Binding-site contacts:
Ligand atom C8 contacts residue ASN165 of chain 1.C at 4.4 Å.
Ligand atom C5 contacts residue ASN165 of chain 1.C at 3.7 Å.
Ligand atom O6 contacts residue ASN164 of chain 1.C at 3.5 Å (h-bond).
Ligand atom C7 contacts residue ASN165 of chain 1.C at 3.2 Å.
Ligand atom O7 contacts residue ASN165 of chain 1.C at 3.2 Å (h-bond).
Ligand atom O6 contacts residue ASN165 of chain 1.C at 4.1 Å.
Ligand atom C3 contacts residue ASN165 of chain 1.C at 3.8 Å.
Ligand atom C2 contacts residue ASN165 of chain 1.C at 2.5 Å.
Ligand atom O5 contacts residue ASN164 of chain 1.C at 4.2 Å.
Ligand atom C4 contacts residue ASN165 of chain 1.C at 4.3 Å.
Ligand atom O5 contacts residue ASN165 of chain 1.C at 2.4 Å (h-bond).
Ligand atom O5 contacts residue GLU132 of chain 1.C at 3.9 Å.
Ligand atom C6 contacts residue ASN164 of chain 1.C at 3.9 Å.
Ligand atom C1 contacts residue GLU132 of chain 1.C at 3.4 Å.
Ligand atom N2 contacts residue ASN165 of chain 1.C at 2.9 Å (h-bond).
Ligand atom C1 contacts residue ASN165 of chain 1.C at 1.4 Å.

A protein and the small-molecule ligand that binds it are described below.
Small molecule (SMILES): CC(=O)N[C@@H]1[C@@H](O)[C@H](O)[C@@H](CO)O[C@H]1O

Sequence of chain 1.C:
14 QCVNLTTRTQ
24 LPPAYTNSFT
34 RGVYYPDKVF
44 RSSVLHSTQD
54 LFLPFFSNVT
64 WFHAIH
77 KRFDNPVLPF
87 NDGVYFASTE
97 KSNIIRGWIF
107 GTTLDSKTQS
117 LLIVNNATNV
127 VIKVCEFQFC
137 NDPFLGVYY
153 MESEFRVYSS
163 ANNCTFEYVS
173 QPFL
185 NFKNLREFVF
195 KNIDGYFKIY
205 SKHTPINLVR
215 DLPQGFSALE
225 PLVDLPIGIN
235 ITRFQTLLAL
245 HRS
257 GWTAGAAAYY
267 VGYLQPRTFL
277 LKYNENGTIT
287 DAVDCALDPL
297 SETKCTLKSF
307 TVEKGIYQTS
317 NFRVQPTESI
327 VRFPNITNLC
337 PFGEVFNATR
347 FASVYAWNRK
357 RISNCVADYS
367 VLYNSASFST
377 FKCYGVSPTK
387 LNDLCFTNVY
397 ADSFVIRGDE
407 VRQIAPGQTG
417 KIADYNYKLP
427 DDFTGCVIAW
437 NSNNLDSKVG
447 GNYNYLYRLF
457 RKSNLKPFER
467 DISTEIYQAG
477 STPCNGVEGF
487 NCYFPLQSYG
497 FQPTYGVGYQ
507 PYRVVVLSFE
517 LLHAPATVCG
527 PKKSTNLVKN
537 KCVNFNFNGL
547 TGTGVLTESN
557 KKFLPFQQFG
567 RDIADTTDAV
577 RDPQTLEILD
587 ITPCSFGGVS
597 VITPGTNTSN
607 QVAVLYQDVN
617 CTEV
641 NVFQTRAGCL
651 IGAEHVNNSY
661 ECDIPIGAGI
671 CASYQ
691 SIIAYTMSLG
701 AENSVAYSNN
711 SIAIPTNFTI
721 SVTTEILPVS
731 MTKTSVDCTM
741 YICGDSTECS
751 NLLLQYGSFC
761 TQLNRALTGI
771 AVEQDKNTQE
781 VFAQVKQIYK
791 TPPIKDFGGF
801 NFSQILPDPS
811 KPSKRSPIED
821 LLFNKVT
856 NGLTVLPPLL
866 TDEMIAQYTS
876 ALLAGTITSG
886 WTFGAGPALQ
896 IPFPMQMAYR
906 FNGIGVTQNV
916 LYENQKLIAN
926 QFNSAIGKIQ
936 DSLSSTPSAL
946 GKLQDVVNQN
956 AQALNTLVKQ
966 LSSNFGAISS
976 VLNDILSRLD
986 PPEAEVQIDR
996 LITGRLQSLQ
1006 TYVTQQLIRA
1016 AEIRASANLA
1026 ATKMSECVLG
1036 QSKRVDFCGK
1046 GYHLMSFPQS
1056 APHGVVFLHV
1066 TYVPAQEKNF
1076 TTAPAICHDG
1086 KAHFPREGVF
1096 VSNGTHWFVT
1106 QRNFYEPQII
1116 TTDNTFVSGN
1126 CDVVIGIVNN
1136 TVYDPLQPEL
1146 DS